This protein binds this small molecule.
Small molecule (SMILES): Nc1ccccc1Nc1nc2ccccc2[nH]1

Binding-site contacts:
Ligand atom C11 contacts residue ILE281 of chain 1.A at 3.4 Å (hydrophobic).
Ligand atom C13 contacts residue MET235 of chain 1.A at 3.3 Å (hydrophobic).
Ligand atom N1 contacts residue ASP236 of chain 1.A at 3.5 Å (salt-bridge).
Ligand atom C10 contacts residue MET282 of chain 1.A at 3.0 Å (hydrophobic).
Ligand atom C1 contacts residue LYS239 of chain 1.A at 3.7 Å.
Ligand atom C12 contacts residue MET235 of chain 1.A at 3.8 Å (hydrophobic).
Ligand atom C7 contacts residue MET282 of chain 1.A at 3.2 Å (hydrophobic).
Ligand atom C11 contacts residue ALA278 of chain 1.A at 3.6 Å (hydrophobic).
Ligand atom C5 contacts residue ARG238 of chain 1.A at 3.3 Å.
Ligand atom C6 contacts residue LYS239 of chain 1.A at 3.2 Å.
Ligand atom C9 contacts residue PRO241 of chain 1.A at 3.6 Å (hydrophobic).
Ligand atom C13 contacts residue ILE281 of chain 1.A at 4.0 Å (hydrophobic).
Ligand atom C7 contacts residue MET235 of chain 1.A at 3.4 Å (hydrophobic).
Ligand atom N2 contacts residue MET235 of chain 1.A at 4.1 Å.
Ligand atom C10 contacts residue MET235 of chain 1.A at 3.4 Å (hydrophobic).
Ligand atom N4 contacts residue MET282 of chain 1.A at 3.4 Å.
Ligand atom N2 contacts residue ASP236 of chain 1.A at 4.0 Å.
Ligand atom N1 contacts residue PRO241 of chain 1.A at 3.9 Å.
Ligand atom C5 contacts residue PRO241 of chain 1.A at 4.1 Å (hydrophobic).
Ligand atom C6 contacts residue ARG238 of chain 1.A at 3.3 Å.
Ligand atom N3 contacts residue MET282 of chain 1.A at 2.4 Å.
Ligand atom N1 contacts residue ARG238 of chain 1.A at 2.4 Å (salt-bridge).
Ligand atom C9 contacts residue MET282 of chain 1.A at 2.2 Å (hydrophobic).
Ligand atom C11 contacts residue MET235 of chain 1.A at 3.6 Å (hydrophobic).
Ligand atom C12 contacts residue MET282 of chain 1.A at 3.4 Å (hydrophobic).
Ligand atom C7 contacts residue ASP236 of chain 1.A at 3.6 Å.
Ligand atom N1 contacts residue MET235 of chain 1.A at 3.2 Å (h-bond).
Ligand atom C13 contacts residue MET282 of chain 1.A at 2.7 Å (hydrophobic).
Ligand atom C8 contacts residue MET235 of chain 1.A at 3.4 Å (hydrophobic).
Ligand atom C8 contacts residue PRO241 of chain 1.A at 3.6 Å (hydrophobic).
Ligand atom C12 contacts residue ASP236 of chain 1.A at 2.9 Å.
Ligand atom C12 contacts residue ILE281 of chain 1.A at 3.1 Å (hydrophobic).
Ligand atom C11 contacts residue MET282 of chain 1.A at 3.5 Å (hydrophobic).
Ligand atom N3 contacts residue MET235 of chain 1.A at 3.4 Å (h-bond).
Ligand atom C13 contacts residue ASP236 of chain 1.A at 2.9 Å.
Ligand atom C10 contacts residue ALA278 of chain 1.A at 3.6 Å (hydrophobic).
Ligand atom N3 contacts residue PRO241 of chain 1.A at 3.3 Å.
Ligand atom C8 contacts residue MET282 of chain 1.A at 2.0 Å (hydrophobic).
Ligand atom N4 contacts residue MET235 of chain 1.A at 3.3 Å (h-bond).
Ligand atom N4 contacts residue ASP236 of chain 1.A at 2.4 Å (salt-bridge).

Sequence of chain 1.A:
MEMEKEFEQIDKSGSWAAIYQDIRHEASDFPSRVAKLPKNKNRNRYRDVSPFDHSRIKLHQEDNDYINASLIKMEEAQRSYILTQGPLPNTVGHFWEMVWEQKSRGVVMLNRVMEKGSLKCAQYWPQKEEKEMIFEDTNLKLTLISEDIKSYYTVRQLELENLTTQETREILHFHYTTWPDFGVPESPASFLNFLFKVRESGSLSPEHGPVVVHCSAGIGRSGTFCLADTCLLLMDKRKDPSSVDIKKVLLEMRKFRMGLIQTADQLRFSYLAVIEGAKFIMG